Sequence of chain 1.A:
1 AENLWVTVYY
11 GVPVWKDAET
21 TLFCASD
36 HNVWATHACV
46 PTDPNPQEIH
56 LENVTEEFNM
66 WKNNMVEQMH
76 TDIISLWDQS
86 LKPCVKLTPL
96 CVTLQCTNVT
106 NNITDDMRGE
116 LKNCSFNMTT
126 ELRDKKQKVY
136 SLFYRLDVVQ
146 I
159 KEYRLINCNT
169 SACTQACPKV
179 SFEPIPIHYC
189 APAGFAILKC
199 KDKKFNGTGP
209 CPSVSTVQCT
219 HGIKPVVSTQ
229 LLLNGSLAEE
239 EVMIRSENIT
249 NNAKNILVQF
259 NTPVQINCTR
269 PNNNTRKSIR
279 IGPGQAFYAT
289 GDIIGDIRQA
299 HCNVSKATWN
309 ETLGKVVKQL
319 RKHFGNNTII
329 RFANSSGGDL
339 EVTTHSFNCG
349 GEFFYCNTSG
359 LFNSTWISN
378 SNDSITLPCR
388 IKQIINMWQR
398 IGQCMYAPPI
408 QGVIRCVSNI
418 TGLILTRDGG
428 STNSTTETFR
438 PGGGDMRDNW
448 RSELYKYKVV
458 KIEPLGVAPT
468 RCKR

Binding-site contacts:
Ligand atom C2 contacts residue ASN355 of chain 1.A at 2.4 Å.
Ligand atom O7 contacts residue ASN355 of chain 1.A at 4.2 Å.
Ligand atom O7 contacts residue NAG1 of chain 1.T at 2.9 Å (h-bond).
Ligand atom C1 contacts residue ASN355 of chain 1.A at 1.4 Å.
Ligand atom C3 contacts residue NAG1 of chain 1.T at 3.9 Å.
Ligand atom C8 contacts residue NAG1 of chain 1.T at 3.5 Å.
Ligand atom O7 contacts residue NAG2 of chain 1.T at 4.3 Å.
Ligand atom C3 contacts residue ASN355 of chain 1.A at 3.8 Å.
Ligand atom C3 contacts residue NAG2 of chain 1.T at 4.5 Å.
Ligand atom C4 contacts residue ASN355 of chain 1.A at 4.2 Å.
Ligand atom O4 contacts residue NAG2 of chain 1.T at 4.4 Å.
Ligand atom C2 contacts residue NAG1 of chain 1.T at 3.5 Å.
Ligand atom N2 contacts residue NAG1 of chain 1.T at 2.6 Å (h-bond).
Ligand atom C8 contacts residue NAG1 of chain 1.LA at 3.8 Å.
Ligand atom C1 contacts residue SER357 of chain 1.A at 3.1 Å.
Ligand atom C5 contacts residue NAG1 of chain 1.LA at 4.4 Å.
Ligand atom O3 contacts residue NAG1 of chain 1.T at 3.9 Å.
Ligand atom C5 contacts residue SER357 of chain 1.A at 3.9 Å.
Ligand atom C5 contacts residue NAG2 of chain 1.T at 4.5 Å.
Ligand atom O5 contacts residue ASN355 of chain 1.A at 2.3 Å (h-bond).
Ligand atom O4 contacts residue NAG1 of chain 1.T at 4.4 Å.
Ligand atom C6 contacts residue NAG2 of chain 1.T at 3.4 Å.
Ligand atom O5 contacts residue NAG2 of chain 1.T at 4.0 Å.
Ligand atom N2 contacts residue ASN355 of chain 1.A at 2.9 Å (h-bond).
Ligand atom C7 contacts residue NAG1 of chain 1.T at 3.5 Å.
Ligand atom C6 contacts residue NAG1 of chain 1.LA at 3.5 Å.
Ligand atom C2 contacts residue SER357 of chain 1.A at 4.3 Å.
Ligand atom O3 contacts residue NAG2 of chain 1.T at 3.4 Å.
Ligand atom C1 contacts residue NAG1 of chain 1.T at 3.7 Å.
Ligand atom O6 contacts residue NAG2 of chain 1.T at 4.2 Å.
Ligand atom O5 contacts residue SER357 of chain 1.A at 3.5 Å (h-bond).
Ligand atom C7 contacts residue ASN355 of chain 1.A at 3.8 Å.
Ligand atom C5 contacts residue ASN355 of chain 1.A at 3.6 Å.

A protein and the small-molecule ligand that binds it are described below.
Small molecule (SMILES): CC(=O)N[C@H]1[C@H](O[C@H]2[C@H](O)[C@@H](NC(C)=O)CO[C@@H]2CO)O[C@H](CO)[C@@H](O)[C@@H]1O